Binding-site contacts:
Ligand atom C4 contacts residue PHE164 of chain 1.C at 4.3 Å (hydrophobic).
Ligand atom C19 contacts residue PHE164 of chain 1.C at 3.5 Å (hydrophobic).
Ligand atom C6 contacts residue PHE164 of chain 1.C at 3.6 Å (hydrophobic).
Ligand atom C23 contacts residue LEU160 of chain 1.C at 4.4 Å (hydrophobic).
Ligand atom O26 contacts residue PHE1 of chain 1.J at 3.1 Å (h-bond).
Ligand atom C16 contacts residue LEU160 of chain 1.C at 4.3 Å (hydrophobic).
Ligand atom C10 contacts residue PHE164 of chain 1.C at 4.3 Å (hydrophobic).
Ligand atom O26 contacts residue ARG156 of chain 1.C at 3.9 Å.
Ligand atom C1 contacts residue PHE164 of chain 1.C at 4.4 Å (hydrophobic).
Ligand atom C6 contacts residue GLN161 of chain 1.C at 4.0 Å.
Ligand atom C16 contacts residue LYS157 of chain 1.C at 4.4 Å.
Ligand atom C18 contacts residue LEU160 of chain 1.C at 4.2 Å (hydrophobic).
Ligand atom C24 contacts residue PHE1 of chain 1.J at 3.1 Å (hydrophobic).
Ligand atom C6 contacts residue LEU160 of chain 1.C at 4.2 Å (hydrophobic).
Ligand atom C15 contacts residue LYS157 of chain 1.C at 4.4 Å.
Ligand atom C24 contacts residue ARG156 of chain 1.C at 3.2 Å.
Ligand atom C7 contacts residue GLN161 of chain 1.C at 4.1 Å.
Ligand atom C5 contacts residue PHE164 of chain 1.C at 3.6 Å (hydrophobic).
Ligand atom C7 contacts residue LEU160 of chain 1.C at 4.4 Å (hydrophobic).
Ligand atom C19 contacts residue PHE219 of chain 1.C at 3.6 Å (hydrophobic).
Ligand atom O25 contacts residue ARG156 of chain 1.C at 2.9 Å (salt-bridge).
Ligand atom C18 contacts residue LEU223 of chain 1.C at 3.6 Å (hydrophobic).
Ligand atom C23 contacts residue ARG156 of chain 1.C at 3.2 Å.
Ligand atom C15 contacts residue LEU160 of chain 1.C at 4.0 Å (hydrophobic).
Ligand atom O25 contacts residue PHE1 of chain 1.J at 2.4 Å (h-bond).
Ligand atom C3 contacts residue PHE164 of chain 1.C at 4.4 Å (hydrophobic).

This small molecule binds to this protein.
Small molecule (SMILES): C[C@H](CCC(=O)O)[C@H]1CC[C@H]2[C@@H]3[C@H](O)C[C@@H]4C[C@H](O)CC[C@]4(C)[C@H]3C[C@H](O)[C@]12C

Sequence of chain 1.C:
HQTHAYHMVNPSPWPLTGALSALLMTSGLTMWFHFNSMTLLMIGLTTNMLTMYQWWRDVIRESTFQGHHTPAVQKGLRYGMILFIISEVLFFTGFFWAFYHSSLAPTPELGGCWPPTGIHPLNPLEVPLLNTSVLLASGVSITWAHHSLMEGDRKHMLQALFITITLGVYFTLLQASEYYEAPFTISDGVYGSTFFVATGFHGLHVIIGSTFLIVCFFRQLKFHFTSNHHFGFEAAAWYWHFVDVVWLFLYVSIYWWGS

Sequence of chain 1.J:
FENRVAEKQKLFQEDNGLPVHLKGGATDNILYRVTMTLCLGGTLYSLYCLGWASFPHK